The protein below binds the small molecule below.
Small molecule (SMILES): Cc1cccc(O)c1

Sequence of chain 1.C:
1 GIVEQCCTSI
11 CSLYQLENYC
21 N

Sequence of chain 1.D:
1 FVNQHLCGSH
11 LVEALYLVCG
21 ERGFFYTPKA

Binding-site contacts:
Ligand atom C2 contacts residue CYS6 of chain 1.C at 3.9 Å (hydrophobic).
Ligand atom C4 contacts residue ALA14 of chain 1.D at 3.6 Å (hydrophobic).
Ligand atom C6 contacts residue CYS11 of chain 1.C at 3.6 Å (hydrophobic).
Ligand atom C4 contacts residue UNK1 of chain 1.K at 3.8 Å.
Ligand atom O1 contacts residue CYS11 of chain 1.C at 3.2 Å (h-bond).
Ligand atom C1 contacts residue LEU11 of chain 1.D at 3.4 Å (hydrophobic).
Ligand atom C4 contacts residue LEU16 of chain 1.C at 4.3 Å (hydrophobic).
Ligand atom C4 contacts residue LEU11 of chain 1.D at 4.3 Å (hydrophobic).
Ligand atom C1 contacts residue CYS6 of chain 1.C at 3.5 Å (hydrophobic).
Ligand atom C6 contacts residue LEU16 of chain 1.C at 3.6 Å (hydrophobic).
Ligand atom C5 contacts residue CYS11 of chain 1.C at 4.3 Å (hydrophobic).
Ligand atom C5 contacts residue ALA14 of chain 1.D at 4.0 Å (hydrophobic).
Ligand atom O1 contacts residue LEU11 of chain 1.D at 3.8 Å.
Ligand atom O1 contacts residue CYS6 of chain 1.C at 2.5 Å (h-bond).
Ligand atom C3 contacts residue LEU11 of chain 1.D at 3.7 Å (hydrophobic).
Ligand atom C1 contacts residue ILE10 of chain 1.C at 4.5 Å (hydrophobic).
Ligand atom C2 contacts residue LEU11 of chain 1.D at 3.2 Å (hydrophobic).
Ligand atom C3 contacts residue HIS10 of chain 1.D at 4.4 Å.
Ligand atom O1 contacts residue SER9 of chain 1.C at 3.8 Å.
Ligand atom C3 contacts residue UNK1 of chain 1.K at 4.1 Å.
Ligand atom C4 contacts residue HIS10 of chain 1.D at 4.4 Å.
Ligand atom C5 contacts residue LEU11 of chain 1.D at 4.5 Å (hydrophobic).
Ligand atom O1 contacts residue ILE10 of chain 1.C at 3.7 Å.
Ligand atom C5 contacts residue LEU16 of chain 1.C at 3.3 Å (hydrophobic).
Ligand atom C6 contacts residue LEU11 of chain 1.D at 4.0 Å (hydrophobic).
Ligand atom C1 contacts residue CYS11 of chain 1.C at 4.1 Å (hydrophobic).